This small molecule binds to this protein.
Small molecule (SMILES): CC(C)CCC[C@@H](C)[C@H]1CC[C@H]2[C@@H]3CC=C4C[C@@H](O)CC[C@]4(C)[C@H]3CC[C@]12C

Sequence of chain 1.A:
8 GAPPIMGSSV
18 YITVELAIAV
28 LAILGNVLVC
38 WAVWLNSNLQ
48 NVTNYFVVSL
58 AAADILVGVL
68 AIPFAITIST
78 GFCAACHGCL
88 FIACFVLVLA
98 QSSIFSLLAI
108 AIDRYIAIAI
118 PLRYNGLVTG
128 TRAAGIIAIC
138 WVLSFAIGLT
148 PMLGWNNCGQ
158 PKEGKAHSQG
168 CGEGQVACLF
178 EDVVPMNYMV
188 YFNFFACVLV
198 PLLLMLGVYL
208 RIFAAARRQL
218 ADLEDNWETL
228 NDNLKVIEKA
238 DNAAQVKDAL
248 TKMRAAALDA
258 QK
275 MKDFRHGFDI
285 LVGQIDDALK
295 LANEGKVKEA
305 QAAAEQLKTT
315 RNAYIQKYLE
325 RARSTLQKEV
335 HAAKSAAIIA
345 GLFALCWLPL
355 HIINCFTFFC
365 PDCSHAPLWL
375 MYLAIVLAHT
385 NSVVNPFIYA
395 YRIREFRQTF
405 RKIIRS

Binding-site contacts:
Ligand atom C2 contacts residue CYS364 of chain 1.A at 4.5 Å (hydrophobic).
Ligand atom C19 contacts residue PHE363 of chain 1.A at 4.1 Å (hydrophobic).
Ligand atom C2 contacts residue PHE363 of chain 1.A at 3.6 Å (hydrophobic).
Ligand atom C2 contacts residue OLB1 of chain 1.CA at 3.3 Å.
Ligand atom C11 contacts residue PHE363 of chain 1.A at 4.0 Å (hydrophobic).
Ligand atom C11 contacts residue OLB1 of chain 1.CA at 4.1 Å.
Ligand atom C1 contacts residue PHE363 of chain 1.A at 3.8 Å (hydrophobic).
Ligand atom C3 contacts residue OLB1 of chain 1.CA at 4.3 Å.
Ligand atom C27 contacts residue OLA1 of chain 1.T at 4.2 Å.
Ligand atom C18 contacts residue ILE356 of chain 1.A at 4.0 Å (hydrophobic).
Ligand atom C23 contacts residue PHE191 of chain 1.A at 4.1 Å (hydrophobic).
Ligand atom C11 contacts residue CYS359 of chain 1.A at 4.1 Å (hydrophobic).
Ligand atom C21 contacts residue PHE191 of chain 1.A at 4.0 Å (hydrophobic).
Ligand atom C12 contacts residue OLB1 of chain 1.CA at 4.2 Å.
Ligand atom C21 contacts residue OLB1 of chain 1.CA at 4.2 Å.
Ligand atom C19 contacts residue CYS359 of chain 1.A at 3.7 Å (hydrophobic).
Ligand atom C18 contacts residue CYS359 of chain 1.A at 3.7 Å (hydrophobic).
Ligand atom C23 contacts residue LEU352 of chain 1.A at 4.5 Å (hydrophobic).
Ligand atom C21 contacts residue PHE192 of chain 1.A at 4.1 Å (hydrophobic).
Ligand atom C8 contacts residue PHE360 of chain 1.A at 4.2 Å (hydrophobic).
Ligand atom C12 contacts residue CYS359 of chain 1.A at 4.5 Å (hydrophobic).
Ligand atom C24 contacts residue OLA1 of chain 1.T at 4.2 Å.
Ligand atom C23 contacts residue LEU196 of chain 1.A at 4.2 Å (hydrophobic).
Ligand atom C25 contacts residue OLA1 of chain 1.T at 4.2 Å.
Ligand atom C7 contacts residue PHE360 of chain 1.A at 3.9 Å (hydrophobic).
Ligand atom C6 contacts residue PHE360 of chain 1.A at 3.6 Å (hydrophobic).
Ligand atom C4 contacts residue PHE360 of chain 1.A at 3.8 Å (hydrophobic).
Ligand atom C24 contacts residue LEU196 of chain 1.A at 3.8 Å (hydrophobic).
Ligand atom C5 contacts residue PHE360 of chain 1.A at 3.8 Å (hydrophobic).
Ligand atom O1 contacts residue CYS364 of chain 1.A at 3.8 Å.
Ligand atom C27 contacts residue LEU352 of chain 1.A at 4.1 Å (hydrophobic).
Ligand atom C1 contacts residue OLB1 of chain 1.CA at 3.6 Å.
Ligand atom C26 contacts residue OLA1 of chain 1.T at 3.5 Å.
Ligand atom C19 contacts residue PHE360 of chain 1.A at 3.8 Å (hydrophobic).